Sequence of chain 2.A:
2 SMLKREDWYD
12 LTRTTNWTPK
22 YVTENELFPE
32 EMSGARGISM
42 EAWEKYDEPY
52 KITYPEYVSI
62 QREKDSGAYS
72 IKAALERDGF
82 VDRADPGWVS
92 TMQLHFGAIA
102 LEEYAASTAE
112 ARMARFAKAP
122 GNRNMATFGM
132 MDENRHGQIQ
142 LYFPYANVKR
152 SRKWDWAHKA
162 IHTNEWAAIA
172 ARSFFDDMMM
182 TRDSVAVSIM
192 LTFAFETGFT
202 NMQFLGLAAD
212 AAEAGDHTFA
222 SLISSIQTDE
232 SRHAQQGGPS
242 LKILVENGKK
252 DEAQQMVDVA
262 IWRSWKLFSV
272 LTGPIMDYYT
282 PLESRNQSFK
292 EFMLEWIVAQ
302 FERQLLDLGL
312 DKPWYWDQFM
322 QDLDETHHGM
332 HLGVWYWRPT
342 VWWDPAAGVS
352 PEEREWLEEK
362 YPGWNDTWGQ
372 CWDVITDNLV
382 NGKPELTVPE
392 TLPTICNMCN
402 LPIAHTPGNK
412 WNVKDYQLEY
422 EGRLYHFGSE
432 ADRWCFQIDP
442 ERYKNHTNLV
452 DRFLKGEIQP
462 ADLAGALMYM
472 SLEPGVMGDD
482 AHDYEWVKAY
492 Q

The small molecule below binds the protein below.
Small molecule (SMILES): Oc1ccc(Br)cc1

Binding-site contacts:
Ligand atom C4 contacts residue THR281 of chain 2.A at 3.3 Å.
Ligand atom C6 contacts residue THR92 of chain 2.A at 4.0 Å.
Ligand atom C3 contacts residue ALA215 of chain 2.A at 4.4 Å (hydrophobic).
Ligand atom C2 contacts residue ASP211 of chain 2.A at 4.2 Å.
Ligand atom C6 contacts residue GLY88 of chain 2.A at 3.9 Å.
Ligand atom BR4 contacts residue ASP211 of chain 2.A at 3.7 Å.
Ligand atom C2 contacts residue TRP89 of chain 2.A at 4.0 Å (hydrophobic).
Ligand atom C1 contacts residue THR281 of chain 2.A at 4.3 Å.
Ligand atom C6 contacts residue TRP89 of chain 2.A at 3.6 Å (hydrophobic).
Ligand atom C2 contacts residue PRO282 of chain 2.A at 3.9 Å (hydrophobic).
Ligand atom C1 contacts residue TRP89 of chain 2.A at 3.8 Å (hydrophobic).
Ligand atom C3 contacts residue THR281 of chain 2.A at 4.1 Å.
Ligand atom O1 contacts residue ASP86 of chain 2.A at 4.0 Å.
Ligand atom C3 contacts residue TRP89 of chain 2.A at 3.7 Å (hydrophobic).
Ligand atom O1 contacts residue TYR280 of chain 2.A at 4.5 Å.
Ligand atom C6 contacts residue TYR280 of chain 2.A at 3.4 Å (hydrophobic).
Ligand atom C4 contacts residue TRP89 of chain 2.A at 3.6 Å (hydrophobic).
Ligand atom C6 contacts residue PRO282 of chain 2.A at 3.8 Å (hydrophobic).
Ligand atom C1 contacts residue PRO282 of chain 2.A at 3.3 Å (hydrophobic).
Ligand atom C5 contacts residue THR92 of chain 2.A at 3.6 Å.
Ligand atom O1 contacts residue ALA215 of chain 2.A at 4.3 Å.
Ligand atom C1 contacts residue TYR280 of chain 2.A at 4.2 Å (hydrophobic).
Ligand atom O1 contacts residue TRP89 of chain 2.A at 3.6 Å.
Ligand atom C5 contacts residue TRP89 of chain 2.A at 3.6 Å (hydrophobic).
Ligand atom C1 contacts residue ALA215 of chain 2.A at 4.3 Å (hydrophobic).
Ligand atom BR4 contacts residue ILE276 of chain 2.A at 3.8 Å.
Ligand atom C3 contacts residue ASP211 of chain 2.A at 3.9 Å.
Ligand atom BR4 contacts residue TRP89 of chain 2.A at 4.0 Å.
Ligand atom C6 contacts residue THR281 of chain 2.A at 3.8 Å.
Ligand atom BR4 contacts residue THR281 of chain 2.A at 3.4 Å.
Ligand atom C4 contacts residue ASP211 of chain 2.A at 4.4 Å.
Ligand atom C5 contacts residue THR281 of chain 2.A at 3.5 Å.
Ligand atom C5 contacts residue TYR280 of chain 2.A at 4.0 Å (hydrophobic).
Ligand atom C2 contacts residue ALA215 of chain 2.A at 3.6 Å (hydrophobic).
Ligand atom C4 contacts residue THR92 of chain 2.A at 4.5 Å.
Ligand atom O1 contacts residue PRO282 of chain 2.A at 3.1 Å.